Sequence of chain 3.A:
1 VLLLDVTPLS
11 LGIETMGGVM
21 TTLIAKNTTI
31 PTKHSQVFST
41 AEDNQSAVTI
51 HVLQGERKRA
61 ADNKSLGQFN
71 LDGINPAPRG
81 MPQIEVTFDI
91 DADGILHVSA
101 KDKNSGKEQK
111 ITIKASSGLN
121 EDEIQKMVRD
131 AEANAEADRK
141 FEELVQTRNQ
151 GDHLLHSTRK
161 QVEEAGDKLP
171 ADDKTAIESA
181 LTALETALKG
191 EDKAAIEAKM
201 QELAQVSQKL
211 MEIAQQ

This small molecule binds to this protein.
Small molecule (SMILES): CC[C@H](C)[C@H](NC(=O)[C@@H]1CCCN1C(=O)[C@H](CCCN=C(N)N)NC(=O)[C@@H]1CCCN1C(=O)[C@@H]1CCCN1)C(=O)N[C@@H](Cc1ccc(O)cc1)C(=O)N[C@H](C=O)CC(N)=O

Binding-site contacts:
Ligand atom CD contacts residue GLU14 of chain 1.A at 3.6 Å.
Ligand atom N contacts residue SER39 of chain 1.A at 3.2 Å (h-bond).
Ligand atom O contacts residue MET16 of chain 1.A at 3.4 Å.
Ligand atom CG2 contacts residue THR40 of chain 1.A at 3.5 Å.
Ligand atom CG contacts residue GLN45 of chain 1.A at 3.7 Å.
Ligand atom N contacts residue MET16 of chain 1.A at 3.6 Å.
Ligand atom C contacts residue THR49 of chain 1.A at 3.6 Å.
Ligand atom CB contacts residue THR15 of chain 1.A at 3.8 Å.
Ligand atom O contacts residue PHE38 of chain 1.A at 3.6 Å.
Ligand atom O contacts residue THR15 of chain 1.A at 3.1 Å.
Ligand atom CB contacts residue PHE38 of chain 1.A at 3.5 Å (hydrophobic).
Ligand atom CD contacts residue THR49 of chain 1.A at 2.8 Å.
Ligand atom CG contacts residue THR49 of chain 1.A at 3.4 Å.
Ligand atom CG contacts residue PHE38 of chain 1.A at 3.7 Å (hydrophobic).
Ligand atom CA contacts residue THR49 of chain 1.A at 3.7 Å.
Ligand atom NE contacts residue GLU14 of chain 1.A at 3.0 Å (salt-bridge).
Ligand atom OH contacts residue GLN146 of chain 3.A at 2.5 Å (h-bond).
Ligand atom CZ contacts residue GLN36 of chain 1.A at 3.7 Å.
Ligand atom O contacts residue SER39 of chain 1.A at 3.0 Å (h-bond).
Ligand atom O contacts residue MET16 of chain 1.A at 2.9 Å (h-bond).
Ligand atom CD contacts residue GLU14 of chain 1.A at 3.6 Å.
Ligand atom CG1 contacts residue MET16 of chain 1.A at 3.8 Å (hydrophobic).
Ligand atom NH1 contacts residue GLN68 of chain 1.A at 3.8 Å.
Ligand atom CB contacts residue PHE38 of chain 1.A at 3.6 Å (hydrophobic).
Ligand atom CG contacts residue ASN70 of chain 1.A at 3.7 Å.
Ligand atom CD2 contacts residue PHE38 of chain 1.A at 3.5 Å (hydrophobic).
Ligand atom CB contacts residue THR49 of chain 1.A at 3.5 Å.
Ligand atom CA contacts residue SER39 of chain 1.A at 3.6 Å.
Ligand atom N contacts residue THR49 of chain 1.A at 3.2 Å (h-bond).
Ligand atom CB contacts residue GLU14 of chain 1.A at 3.7 Å.
Ligand atom CE2 contacts residue GLN36 of chain 1.A at 3.6 Å.
Ligand atom CG contacts residue ILE50 of chain 1.A at 3.7 Å (hydrophobic).
Ligand atom O contacts residue THR49 of chain 1.A at 2.9 Å (h-bond).
Ligand atom CB contacts residue GLN45 of chain 1.A at 3.4 Å.
Ligand atom NH2 contacts residue THR49 of chain 1.A at 3.6 Å.
Ligand atom CD contacts residue ASN70 of chain 1.A at 3.4 Å.
Ligand atom CD1 contacts residue MET16 of chain 1.A at 3.7 Å (hydrophobic).
Ligand atom CD contacts residue THR49 of chain 1.A at 3.8 Å.
Ligand atom CB contacts residue ALA47 of chain 1.A at 3.6 Å (hydrophobic).
Ligand atom O contacts residue VAL48 of chain 1.A at 3.3 Å.

Sequence of chain 1.A:
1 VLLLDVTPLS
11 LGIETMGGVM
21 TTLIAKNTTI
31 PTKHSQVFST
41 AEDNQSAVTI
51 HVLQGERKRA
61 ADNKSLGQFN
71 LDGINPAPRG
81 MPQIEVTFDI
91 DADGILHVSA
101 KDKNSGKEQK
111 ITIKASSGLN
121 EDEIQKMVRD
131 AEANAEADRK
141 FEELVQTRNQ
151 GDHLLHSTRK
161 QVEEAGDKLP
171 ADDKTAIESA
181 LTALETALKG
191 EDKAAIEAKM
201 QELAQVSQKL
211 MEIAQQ